Binding-site contacts:
Ligand atom O5 contacts residue GLU21 of chain 1.B at 4.5 Å.
Ligand atom C2 contacts residue ASN58 of chain 1.B at 2.4 Å.
Ligand atom C8 contacts residue GLN225 of chain 1.A at 3.8 Å.
Ligand atom C3 contacts residue ASN58 of chain 1.B at 3.8 Å.
Ligand atom C7 contacts residue HIS228 of chain 1.A at 3.9 Å.
Ligand atom O6 contacts residue GLU21 of chain 1.B at 3.5 Å (salt-bridge).
Ligand atom C8 contacts residue HIS228 of chain 1.A at 3.6 Å.
Ligand atom C4 contacts residue ASN58 of chain 1.B at 4.2 Å.
Ligand atom C5 contacts residue ASN58 of chain 1.B at 3.7 Å.
Ligand atom O7 contacts residue ASN58 of chain 1.B at 3.6 Å.
Ligand atom O7 contacts residue HIS228 of chain 1.A at 4.2 Å.
Ligand atom C6 contacts residue GLU21 of chain 1.B at 3.2 Å.
Ligand atom N2 contacts residue HIS228 of chain 1.A at 4.1 Å.
Ligand atom C5 contacts residue GLU21 of chain 1.B at 4.2 Å.
Ligand atom O7 contacts residue ALA59 of chain 1.B at 4.3 Å.
Ligand atom O3 contacts residue HIS228 of chain 1.A at 3.8 Å.
Ligand atom O5 contacts residue ASN58 of chain 1.B at 2.4 Å (h-bond).
Ligand atom C1 contacts residue ASN58 of chain 1.B at 1.4 Å.
Ligand atom N2 contacts residue ASN58 of chain 1.B at 2.8 Å (h-bond).
Ligand atom C8 contacts residue ASN58 of chain 1.B at 3.6 Å.
Ligand atom C7 contacts residue ASN58 of chain 1.B at 3.4 Å.

Sequence of chain 1.A:
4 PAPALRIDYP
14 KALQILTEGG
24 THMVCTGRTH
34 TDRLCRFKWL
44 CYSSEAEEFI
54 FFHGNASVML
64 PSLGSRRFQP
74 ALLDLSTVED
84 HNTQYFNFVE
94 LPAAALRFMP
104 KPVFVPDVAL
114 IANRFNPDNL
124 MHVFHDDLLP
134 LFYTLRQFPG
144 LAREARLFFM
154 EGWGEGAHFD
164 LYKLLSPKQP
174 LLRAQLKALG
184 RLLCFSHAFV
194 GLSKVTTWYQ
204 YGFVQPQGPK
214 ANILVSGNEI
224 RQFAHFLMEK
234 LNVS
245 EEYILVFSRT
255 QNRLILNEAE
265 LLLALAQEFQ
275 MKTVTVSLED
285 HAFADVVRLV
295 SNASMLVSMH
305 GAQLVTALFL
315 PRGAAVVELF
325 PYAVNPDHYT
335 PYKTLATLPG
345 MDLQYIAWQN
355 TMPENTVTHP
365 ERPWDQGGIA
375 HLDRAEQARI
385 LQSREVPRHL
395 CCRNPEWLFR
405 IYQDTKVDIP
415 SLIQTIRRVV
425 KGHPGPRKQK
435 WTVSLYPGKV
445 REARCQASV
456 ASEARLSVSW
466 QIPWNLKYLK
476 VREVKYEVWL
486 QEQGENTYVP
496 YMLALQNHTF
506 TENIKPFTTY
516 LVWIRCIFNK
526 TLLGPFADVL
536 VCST

The small molecule below binds the protein below.
Small molecule (SMILES): CC(=O)N[C@@H]1[C@@H](O)[C@H](O)[C@@H](CO)O[C@H]1O

Sequence of chain 1.B:
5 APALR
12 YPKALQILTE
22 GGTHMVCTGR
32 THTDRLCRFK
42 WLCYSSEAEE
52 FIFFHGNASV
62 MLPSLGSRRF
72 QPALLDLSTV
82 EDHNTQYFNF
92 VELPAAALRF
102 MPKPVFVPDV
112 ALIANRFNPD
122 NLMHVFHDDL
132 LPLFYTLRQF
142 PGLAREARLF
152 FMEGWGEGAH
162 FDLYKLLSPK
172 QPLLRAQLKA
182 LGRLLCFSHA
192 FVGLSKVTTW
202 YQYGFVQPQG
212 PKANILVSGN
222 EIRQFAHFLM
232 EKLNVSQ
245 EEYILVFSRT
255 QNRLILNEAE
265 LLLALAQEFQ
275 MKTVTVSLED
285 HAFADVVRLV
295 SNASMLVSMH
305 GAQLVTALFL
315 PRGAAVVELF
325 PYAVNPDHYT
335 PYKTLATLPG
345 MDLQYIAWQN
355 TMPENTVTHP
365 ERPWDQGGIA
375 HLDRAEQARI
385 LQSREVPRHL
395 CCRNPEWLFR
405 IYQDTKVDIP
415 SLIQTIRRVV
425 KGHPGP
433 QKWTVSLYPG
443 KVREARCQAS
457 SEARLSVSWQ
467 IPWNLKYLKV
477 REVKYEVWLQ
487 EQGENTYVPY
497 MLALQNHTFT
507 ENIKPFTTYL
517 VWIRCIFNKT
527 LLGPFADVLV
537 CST